Sequence of chain 1.C:
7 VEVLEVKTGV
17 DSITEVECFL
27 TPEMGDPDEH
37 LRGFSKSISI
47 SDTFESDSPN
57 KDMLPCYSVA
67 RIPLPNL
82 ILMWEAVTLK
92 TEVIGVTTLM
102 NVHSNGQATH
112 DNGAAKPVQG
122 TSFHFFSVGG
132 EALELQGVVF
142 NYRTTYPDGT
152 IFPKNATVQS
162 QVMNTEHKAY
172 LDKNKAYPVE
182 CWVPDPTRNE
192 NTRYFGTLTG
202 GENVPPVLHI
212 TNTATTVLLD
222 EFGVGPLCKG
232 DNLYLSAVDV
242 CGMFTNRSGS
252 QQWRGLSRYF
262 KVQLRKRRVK

Binding-site contacts:
Ligand atom C10 contacts residue ASN247 of chain 1.C at 3.8 Å.
Ligand atom C8 contacts residue SER43 of chain 1.C at 3.8 Å.
Ligand atom O7 contacts residue ASN106 of chain 1.C at 2.9 Å (h-bond).
Ligand atom O7 contacts residue LEU37 of chain 1.C at 3.6 Å.
Ligand atom O10 contacts residue LEU37 of chain 1.C at 3.5 Å.
Ligand atom O1A contacts residue ASN247 of chain 1.C at 3.9 Å.
Ligand atom C11 contacts residue LEU37 of chain 1.C at 3.8 Å (hydrophobic).
Ligand atom O1B contacts residue SER249 of chain 1.C at 3.9 Å.
Ligand atom C6 contacts residue GLN253 of chain 1.C at 3.8 Å.
Ligand atom C5 contacts residue ASN247 of chain 1.C at 3.8 Å.
Ligand atom O3 contacts residue ARG248 of chain 1.C at 3.5 Å.
Ligand atom C1 contacts residue SER251 of chain 1.C at 3.4 Å.
Ligand atom C10 contacts residue GLN253 of chain 1.C at 3.5 Å.
Ligand atom O1A contacts residue SER249 of chain 1.C at 2.8 Å (h-bond).
Ligand atom C9 contacts residue SER43 of chain 1.C at 3.7 Å.
Ligand atom O1B contacts residue SER43 of chain 1.C at 3.9 Å.
Ligand atom O9 contacts residue SER43 of chain 1.C at 2.9 Å (h-bond).
Ligand atom C8 contacts residue ASP48 of chain 1.D at 3.4 Å.
Ligand atom C6 contacts residue ASN247 of chain 1.C at 3.9 Å.
Ligand atom N5 contacts residue ASN247 of chain 1.C at 2.9 Å (h-bond).
Ligand atom O7 contacts residue ARG248 of chain 1.C at 3.7 Å.
Ligand atom C7 contacts residue GLN253 of chain 1.C at 3.5 Å.
Ligand atom N5 contacts residue GLN253 of chain 1.C at 3.4 Å (h-bond).
Ligand atom C1 contacts residue SER249 of chain 1.C at 3.7 Å.
Ligand atom O8 contacts residue SER43 of chain 1.C at 2.6 Å (h-bond).
Ligand atom C11 contacts residue ASN247 of chain 1.C at 3.6 Å.
Ligand atom O4 contacts residue ARG248 of chain 1.C at 3.7 Å.
Ligand atom C7 contacts residue ASN106 of chain 1.C at 3.7 Å.
Ligand atom O9 contacts residue LYS42 of chain 1.C at 3.4 Å.
Ligand atom C9 contacts residue GLN253 of chain 1.C at 3.9 Å.
Ligand atom O6 contacts residue SER249 of chain 1.C at 3.5 Å.
Ligand atom O4 contacts residue ASN106 of chain 1.C at 3.3 Å (h-bond).
Ligand atom C11 contacts residue GLN253 of chain 1.C at 3.4 Å.
Ligand atom O1B contacts residue ASN247 of chain 1.C at 4.0 Å.
Ligand atom O1A contacts residue SER251 of chain 1.C at 3.4 Å (h-bond).
Ligand atom O1B contacts residue SER251 of chain 1.C at 2.7 Å (h-bond).
Ligand atom C11 contacts residue PHE50 of chain 1.D at 3.6 Å (hydrophobic).
Ligand atom C8 contacts residue ASN106 of chain 1.C at 3.6 Å.
Ligand atom C2 contacts residue ARG248 of chain 1.C at 3.9 Å.
Ligand atom C4 contacts residue ASN247 of chain 1.C at 3.7 Å.

This small molecule binds to this protein.
Small molecule (SMILES): CC(=O)N[C@H]1[C@H](O[C@H]2[C@@H](O)[C@@H](CO)O[C@@H](O[C@H]3[C@H](O)[C@@H](O)[C@H](O)O[C@@H]3CO)[C@@H]2O)O[C@H](CO)[C@@H](O[C@@H]2O[C@H](CO[C@]3(C(=O)O)C[C@H](O)[C@@H](NC(C)=O)[C@H]([C@H](O)[C@H](O)CO)O3)[C@H](O)[C@H](O)[C@H]2O)[C@@H]1O

Sequence of chain 1.D:
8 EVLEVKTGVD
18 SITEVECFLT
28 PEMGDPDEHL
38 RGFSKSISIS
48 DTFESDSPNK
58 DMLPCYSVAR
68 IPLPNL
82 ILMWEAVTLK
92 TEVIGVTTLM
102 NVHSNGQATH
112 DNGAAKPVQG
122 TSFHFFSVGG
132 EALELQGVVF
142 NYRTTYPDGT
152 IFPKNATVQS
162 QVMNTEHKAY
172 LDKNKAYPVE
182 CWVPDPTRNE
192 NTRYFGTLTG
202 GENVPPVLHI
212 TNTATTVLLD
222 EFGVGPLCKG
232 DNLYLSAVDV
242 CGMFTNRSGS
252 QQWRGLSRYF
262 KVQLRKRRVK